This small molecule binds to this protein.
Small molecule (SMILES): CN(C)C[C@@H](O)COc1ccc(Nc2ncc(Br)c(Nc3ccccc3)n2)cc1

Sequence of chain 1.A:
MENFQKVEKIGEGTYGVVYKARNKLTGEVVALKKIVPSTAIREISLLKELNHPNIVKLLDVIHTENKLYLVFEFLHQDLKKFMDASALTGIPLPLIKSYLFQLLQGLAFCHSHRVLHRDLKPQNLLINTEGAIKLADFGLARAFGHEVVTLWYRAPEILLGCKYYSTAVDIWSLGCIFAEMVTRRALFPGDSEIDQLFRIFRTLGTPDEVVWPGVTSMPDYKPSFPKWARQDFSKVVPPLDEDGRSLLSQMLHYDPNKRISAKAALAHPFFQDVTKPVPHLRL

Binding-site contacts:
Ligand atom C2 contacts residue ALA32 of chain 1.A at 3.4 Å (hydrophobic).
Ligand atom N25 contacts residue BWP1 of chain 1.C at 1.6 Å (h-bond).
Ligand atom C22 contacts residue BWP1 of chain 1.C at 0.0 Å.
Ligand atom C9 contacts residue BWP1 of chain 1.C at 0.0 Å.
Ligand atom C12 contacts residue BWP1 of chain 1.C at 0.0 Å.
Ligand atom C13 contacts residue BWP1 of chain 1.C at 0.0 Å.
Ligand atom C3 contacts residue BWP1 of chain 1.C at 0.0 Å.
Ligand atom C26 contacts residue BWP1 of chain 1.C at 2.8 Å.
Ligand atom C2 contacts residue BWP1 of chain 1.C at 0.0 Å.
Ligand atom C22 contacts residue ASP87 of chain 1.A at 3.4 Å.
Ligand atom N5 contacts residue BWP1 of chain 1.C at 0.0 Å (h-bond).
Ligand atom C15 contacts residue BWP1 of chain 1.C at 0.0 Å.
Ligand atom C17 contacts residue BWP1 of chain 1.C at 0.0 Å.
Ligand atom C24 contacts residue BWP1 of chain 1.C at 0.6 Å.
Ligand atom C23 contacts residue BWP1 of chain 1.C at 0.1 Å.
Ligand atom C22 contacts residue ILE11 of chain 1.A at 3.2 Å (hydrophobic).
Ligand atom O28 contacts residue ASP87 of chain 1.A at 3.0 Å (salt-bridge).
Ligand atom C11 contacts residue BWP1 of chain 1.C at 0.0 Å.
Ligand atom O21 contacts residue BWP1 of chain 1.C at 0.0 Å (h-bond).
Ligand atom O28 contacts residue BWP1 of chain 1.C at 0.5 Å.
Ligand atom C18 contacts residue ASP87 of chain 1.A at 3.1 Å.
Ligand atom O21 contacts residue ASP87 of chain 1.A at 3.0 Å (salt-bridge).
Ligand atom N1 contacts residue BWP1 of chain 1.C at 0.0 Å (h-bond).
Ligand atom C16 contacts residue BWP1 of chain 1.C at 0.0 Å.
Ligand atom C4 contacts residue BWP1 of chain 1.C at 0.0 Å.
Ligand atom C6 contacts residue BWP1 of chain 1.C at 0.0 Å.
Ligand atom N14 contacts residue BWP1 of chain 1.C at 0.0 Å (h-bond).
Ligand atom C18 contacts residue BWP1 of chain 1.C at 0.0 Å.
Ligand atom C27 contacts residue BWP1 of chain 1.C at 2.2 Å.
Ligand atom C10 contacts residue BWP1 of chain 1.C at 0.0 Å.
Ligand atom C19 contacts residue ASP87 of chain 1.A at 3.1 Å.
Ligand atom N1 contacts residue LEU84 of chain 1.A at 3.1 Å (h-bond).
Ligand atom C20 contacts residue BWP1 of chain 1.C at 0.0 Å.
Ligand atom N7 contacts residue BWP1 of chain 1.C at 0.0 Å (h-bond).
Ligand atom C8 contacts residue BWP1 of chain 1.C at 0.0 Å.
Ligand atom C2 contacts residue GLU82 of chain 1.A at 3.3 Å.
Ligand atom C19 contacts residue BWP1 of chain 1.C at 0.0 Å.
Ligand atom N14 contacts residue LEU84 of chain 1.A at 3.2 Å (h-bond).
Ligand atom BR contacts residue BWP1 of chain 1.C at 0.0 Å.
Ligand atom C3 contacts residue LEU135 of chain 1.A at 3.3 Å (hydrophobic).